A small-molecule ligand and the protein it binds are described below.
Small molecule (SMILES): CC(=O)N[C@@H]1[C@@H](O)[C@H](O)[C@@H](CO)O[C@H]1O

Sequence of chain 1.D:
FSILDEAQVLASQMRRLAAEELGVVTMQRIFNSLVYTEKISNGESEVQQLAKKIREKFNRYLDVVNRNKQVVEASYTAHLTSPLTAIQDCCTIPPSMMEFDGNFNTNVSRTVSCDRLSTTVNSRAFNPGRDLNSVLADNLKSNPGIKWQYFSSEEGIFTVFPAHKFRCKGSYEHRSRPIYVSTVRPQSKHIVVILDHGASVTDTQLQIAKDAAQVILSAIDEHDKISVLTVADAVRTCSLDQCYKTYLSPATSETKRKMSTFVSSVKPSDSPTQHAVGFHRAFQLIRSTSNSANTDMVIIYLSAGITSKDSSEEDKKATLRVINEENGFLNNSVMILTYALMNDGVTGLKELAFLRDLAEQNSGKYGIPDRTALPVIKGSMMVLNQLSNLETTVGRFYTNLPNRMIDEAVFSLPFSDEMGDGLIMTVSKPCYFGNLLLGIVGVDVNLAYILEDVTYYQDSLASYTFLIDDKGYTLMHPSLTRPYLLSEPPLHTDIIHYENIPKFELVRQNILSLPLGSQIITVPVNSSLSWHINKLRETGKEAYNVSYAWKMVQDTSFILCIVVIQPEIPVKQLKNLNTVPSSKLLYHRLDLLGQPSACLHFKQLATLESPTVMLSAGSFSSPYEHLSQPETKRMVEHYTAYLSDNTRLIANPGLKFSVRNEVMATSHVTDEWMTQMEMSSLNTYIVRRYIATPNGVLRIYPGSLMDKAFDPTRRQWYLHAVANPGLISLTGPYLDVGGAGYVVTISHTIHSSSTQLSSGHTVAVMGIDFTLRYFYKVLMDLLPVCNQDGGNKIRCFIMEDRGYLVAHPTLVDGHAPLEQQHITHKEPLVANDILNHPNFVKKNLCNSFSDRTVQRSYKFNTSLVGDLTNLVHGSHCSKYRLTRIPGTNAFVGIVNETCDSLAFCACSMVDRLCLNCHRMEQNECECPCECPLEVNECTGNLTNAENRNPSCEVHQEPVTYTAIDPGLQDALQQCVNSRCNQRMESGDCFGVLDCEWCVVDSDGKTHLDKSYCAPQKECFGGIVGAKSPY

Binding-site contacts:
Ligand atom N2 contacts residue ASN954 of chain 1.D at 2.9 Å (h-bond).
Ligand atom C1 contacts residue ASN954 of chain 1.D at 1.4 Å.
Ligand atom O5 contacts residue ASN954 of chain 1.D at 2.4 Å (h-bond).
Ligand atom C3 contacts residue ASN954 of chain 1.D at 3.8 Å.
Ligand atom C8 contacts residue ASN954 of chain 1.D at 3.8 Å.
Ligand atom O7 contacts residue ASN954 of chain 1.D at 4.4 Å.
Ligand atom C6 contacts residue ASN954 of chain 1.D at 4.3 Å.
Ligand atom C2 contacts residue ASN954 of chain 1.D at 2.5 Å.
Ligand atom C5 contacts residue ASN954 of chain 1.D at 3.7 Å.
Ligand atom C7 contacts residue PHE53 of chain 1.D at 4.2 Å (hydrophobic).
Ligand atom C8 contacts residue LYS937 of chain 1.D at 4.5 Å.
Ligand atom C4 contacts residue ASN954 of chain 1.D at 4.3 Å.
Ligand atom C7 contacts residue ASN954 of chain 1.D at 3.5 Å.
Ligand atom O5 contacts residue THR956 of chain 1.D at 3.8 Å.
Ligand atom O7 contacts residue PHE53 of chain 1.D at 3.1 Å.